Sequence of chain 1.C:
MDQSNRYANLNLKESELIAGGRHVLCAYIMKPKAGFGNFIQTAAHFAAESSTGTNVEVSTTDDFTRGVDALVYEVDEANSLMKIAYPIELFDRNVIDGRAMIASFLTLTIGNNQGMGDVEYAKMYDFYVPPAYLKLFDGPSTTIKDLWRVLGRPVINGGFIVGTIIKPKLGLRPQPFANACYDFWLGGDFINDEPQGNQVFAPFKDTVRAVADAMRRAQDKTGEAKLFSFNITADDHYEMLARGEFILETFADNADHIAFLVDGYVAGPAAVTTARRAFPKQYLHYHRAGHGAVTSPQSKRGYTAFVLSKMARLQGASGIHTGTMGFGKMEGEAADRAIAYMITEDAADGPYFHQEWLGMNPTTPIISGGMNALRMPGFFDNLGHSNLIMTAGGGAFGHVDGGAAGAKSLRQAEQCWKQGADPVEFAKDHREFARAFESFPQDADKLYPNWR

Binding-site contacts:
Ligand atom O6 contacts residue ASN132 of chain 1.D at 3.1 Å (h-bond).
Ligand atom O1 contacts residue ILE185 of chain 1.C at 3.5 Å.
Ligand atom O6 contacts residue LYS187 of chain 1.C at 3.0 Å (salt-bridge).
Ligand atom O1P contacts residue THR74 of chain 1.D at 2.6 Å (h-bond).
Ligand atom O7 contacts residue LYS350 of chain 1.C at 2.8 Å (salt-bridge).
Ligand atom O3P contacts residue THR74 of chain 1.D at 3.2 Å (h-bond).
Ligand atom O5P contacts residue HIS342 of chain 1.C at 2.8 Å (h-bond).
Ligand atom C contacts residue MG1 of chain 1.L at 3.2 Å.
Ligand atom C contacts residue ASN132 of chain 1.D at 3.4 Å.
Ligand atom O3 contacts residue GLU215 of chain 1.C at 3.1 Å (salt-bridge).
Ligand atom O2P contacts residue GLY415 of chain 1.C at 3.4 Å (h-bond).
Ligand atom C contacts residue LYS187 of chain 1.C at 3.4 Å.
Ligand atom O6 contacts residue LYS189 of chain 1.C at 2.9 Å (salt-bridge).
Ligand atom O4 contacts residue GLY390 of chain 1.C at 3.0 Å (h-bond).
Ligand atom O1P contacts residue GLY415 of chain 1.C at 3.2 Å (h-bond).
Ligand atom O2 contacts residue ILE185 of chain 1.C at 3.3 Å.
Ligand atom C3 contacts residue MG1 of chain 1.L at 3.4 Å.
Ligand atom C3 contacts residue SER389 of chain 1.C at 3.3 Å.
Ligand atom O2 contacts residue KCX212 of chain 1.C at 3.5 Å (h-bond).
Ligand atom O3 contacts residue KCX212 of chain 1.C at 3.1 Å (h-bond).
Ligand atom C3 contacts residue KCX212 of chain 1.C at 3.3 Å.
Ligand atom O3P contacts residue LYS350 of chain 1.C at 2.6 Å (salt-bridge).
Ligand atom O2 contacts residue MG1 of chain 1.L at 2.5 Å.
Ligand atom O7 contacts residue GLU69 of chain 1.D at 3.4 Å (salt-bridge).
Ligand atom C2 contacts residue MG1 of chain 1.L at 3.2 Å.
Ligand atom C4 contacts residue SER389 of chain 1.C at 3.4 Å.
Ligand atom O6 contacts residue MG1 of chain 1.L at 2.5 Å.
Ligand atom O4 contacts residue SER389 of chain 1.C at 2.3 Å (h-bond).
Ligand atom O1 contacts residue LYS187 of chain 1.C at 3.5 Å (salt-bridge).
Ligand atom O6P contacts residue ARG309 of chain 1.C at 3.1 Å (salt-bridge).
Ligand atom O2P contacts residue GLY414 of chain 1.C at 2.8 Å (h-bond).
Ligand atom O3 contacts residue ASN132 of chain 1.D at 2.9 Å (h-bond).
Ligand atom O4P contacts residue ARG309 of chain 1.C at 2.9 Å (salt-bridge).
Ligand atom O3 contacts residue HIS308 of chain 1.C at 3.3 Å (h-bond).
Ligand atom O3P contacts residue GLY391 of chain 1.C at 3.0 Å (h-bond).
Ligand atom C1 contacts residue SER389 of chain 1.C at 3.6 Å.
Ligand atom O1P contacts residue LYS187 of chain 1.C at 3.1 Å.
Ligand atom O2 contacts residue LYS187 of chain 1.C at 2.9 Å (salt-bridge).
Ligand atom O5P contacts residue SER389 of chain 1.C at 3.4 Å (h-bond).
Ligand atom O3 contacts residue MG1 of chain 1.L at 2.6 Å.

This small molecule binds to this protein.
Small molecule (SMILES): O=C(O)[C@@](O)(COP(=O)(O)O)[C@H](O)[C@H](O)COP(=O)(O)O

Sequence of chain 1.D:
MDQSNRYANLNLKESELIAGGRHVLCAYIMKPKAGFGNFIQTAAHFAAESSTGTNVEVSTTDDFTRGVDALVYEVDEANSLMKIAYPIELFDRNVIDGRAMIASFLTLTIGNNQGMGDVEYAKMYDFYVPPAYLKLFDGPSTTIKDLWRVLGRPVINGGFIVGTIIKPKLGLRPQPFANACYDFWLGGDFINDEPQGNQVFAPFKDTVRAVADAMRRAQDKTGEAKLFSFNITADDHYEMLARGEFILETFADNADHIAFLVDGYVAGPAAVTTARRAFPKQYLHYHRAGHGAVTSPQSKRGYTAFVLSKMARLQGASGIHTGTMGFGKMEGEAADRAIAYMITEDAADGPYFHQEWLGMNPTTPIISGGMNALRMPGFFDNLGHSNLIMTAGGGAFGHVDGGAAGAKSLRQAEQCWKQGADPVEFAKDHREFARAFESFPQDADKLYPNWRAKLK